Sequence of chain 1.C:
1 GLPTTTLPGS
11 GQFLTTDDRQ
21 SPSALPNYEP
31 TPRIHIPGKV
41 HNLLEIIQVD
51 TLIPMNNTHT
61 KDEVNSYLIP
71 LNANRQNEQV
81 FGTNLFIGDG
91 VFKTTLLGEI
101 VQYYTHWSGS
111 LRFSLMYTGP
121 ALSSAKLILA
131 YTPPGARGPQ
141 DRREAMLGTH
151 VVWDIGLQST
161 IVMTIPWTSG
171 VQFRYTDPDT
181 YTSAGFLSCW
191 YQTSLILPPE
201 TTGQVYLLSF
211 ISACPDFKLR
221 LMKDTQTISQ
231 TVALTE

Sequence of chain 1.A:
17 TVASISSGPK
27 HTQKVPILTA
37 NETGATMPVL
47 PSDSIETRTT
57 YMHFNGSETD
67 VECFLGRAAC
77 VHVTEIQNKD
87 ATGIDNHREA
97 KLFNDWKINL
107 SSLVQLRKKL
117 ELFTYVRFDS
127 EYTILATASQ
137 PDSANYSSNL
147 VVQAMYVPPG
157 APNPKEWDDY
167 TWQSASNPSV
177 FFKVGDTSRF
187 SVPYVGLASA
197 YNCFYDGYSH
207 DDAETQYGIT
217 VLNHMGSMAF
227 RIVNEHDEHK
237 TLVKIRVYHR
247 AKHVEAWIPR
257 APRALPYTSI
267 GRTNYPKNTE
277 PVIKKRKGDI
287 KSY

A protein and the small-molecule ligand that binds it are described below.
Small molecule (SMILES): Cc1cc(CCCCCCCOc2ccc(C3=N[C@@H](C)CO3)cc2)on1

Binding-site contacts:
Ligand atom C31 contacts residue VAL176 of chain 1.A at 3.3 Å (hydrophobic).
Ligand atom C5B contacts residue TYR197 of chain 1.A at 3.7 Å (hydrophobic).
Ligand atom C2C contacts residue VAL188 of chain 1.A at 3.2 Å (hydrophobic).
Ligand atom C31 contacts residue PRO174 of chain 1.A at 3.4 Å (hydrophobic).
Ligand atom C5C contacts residue ILE104 of chain 1.A at 3.8 Å (hydrophobic).
Ligand atom O1B contacts residue MET221 of chain 1.A at 3.4 Å.
Ligand atom C7C contacts residue TYR197 of chain 1.A at 3.8 Å (hydrophobic).
Ligand atom C2B contacts residue MET221 of chain 1.A at 3.5 Å (hydrophobic).
Ligand atom O1B contacts residue TYR128 of chain 1.A at 3.9 Å.
Ligand atom CM1 contacts residue SER107 of chain 1.A at 3.9 Å.
Ligand atom C1B contacts residue MET221 of chain 1.A at 3.8 Å (hydrophobic).
Ligand atom C6C contacts residue MET221 of chain 1.A at 3.7 Å (hydrophobic).
Ligand atom C7C contacts residue TYR128 of chain 1.A at 3.6 Å (hydrophobic).
Ligand atom O1 contacts residue PHE186 of chain 1.A at 3.5 Å.
Ligand atom C6B contacts residue TYR197 of chain 1.A at 3.6 Å (hydrophobic).
Ligand atom C4B contacts residue LEU106 of chain 1.A at 3.7 Å (hydrophobic).
Ligand atom C4 contacts residue TYR152 of chain 1.A at 3.9 Å (hydrophobic).
Ligand atom C3C contacts residue TYR128 of chain 1.A at 3.9 Å (hydrophobic).
Ligand atom C3 contacts residue PRO174 of chain 1.A at 3.8 Å (hydrophobic).
Ligand atom C4A contacts residue ASN219 of chain 1.A at 3.5 Å.
Ligand atom C6C contacts residue VAL191 of chain 1.A at 3.2 Å (hydrophobic).
Ligand atom C5 contacts residue PHE186 of chain 1.A at 3.5 Å (hydrophobic).
Ligand atom N3A contacts residue ASN219 of chain 1.A at 3.0 Å (h-bond).
Ligand atom C3C contacts residue VAL188 of chain 1.A at 3.3 Å (hydrophobic).
Ligand atom C31 contacts residue SER175 of chain 1.A at 3.6 Å.
Ligand atom C3B contacts residue MET221 of chain 1.A at 3.8 Å (hydrophobic).
Ligand atom C5 contacts residue TYR152 of chain 1.A at 3.8 Å (hydrophobic).
Ligand atom N2 contacts residue ALA24 of chain 1.C at 3.4 Å.
Ligand atom C3 contacts residue PHE186 of chain 1.A at 3.8 Å (hydrophobic).
Ligand atom O1 contacts residue TYR152 of chain 1.A at 3.9 Å.
Ligand atom C4 contacts residue PHE186 of chain 1.A at 3.6 Å (hydrophobic).
Ligand atom O1 contacts residue VAL188 of chain 1.A at 3.8 Å.
Ligand atom C4C contacts residue TYR152 of chain 1.A at 3.8 Å (hydrophobic).
Ligand atom C5C contacts residue TYR128 of chain 1.A at 3.5 Å (hydrophobic).
Ligand atom O1 contacts residue ALA24 of chain 1.C at 3.6 Å.
Ligand atom C5B contacts residue LEU106 of chain 1.A at 3.5 Å (hydrophobic).
Ligand atom C4 contacts residue MET224 of chain 1.A at 3.8 Å (hydrophobic).
Ligand atom N2 contacts residue PHE186 of chain 1.A at 3.7 Å.
Ligand atom C6B contacts residue LEU106 of chain 1.A at 3.9 Å (hydrophobic).
Ligand atom C31 contacts residue ALA150 of chain 1.A at 3.5 Å (hydrophobic).